The small molecule below binds the protein below.
Small molecule (SMILES): Nc1ccn([C@H]2C[C@H](O[P](=O)(O)OC[C@H]3O[C@@H](n4cnc5c(=O)nc(N)[nH]c54)C[C@@H]3O)[C@@H](CO[P](=O)(O)O[C@H]3C[C@H](n4cnc5c(=O)nc(N)[nH]c54)O[C@@H]3CO[P](=O)(O)O[C@H]3C[C@H](n4ccc(N)nc4=O)O[C@@H]3COP(=O)=O)O2)c(=O)n1

Binding-site contacts:
Ligand atom P contacts residue PRO23 of chain 2.A at 4.2 Å.
Ligand atom P contacts residue SQ01 of chain 2.K at 1.5 Å.
Ligand atom N1 contacts residue SQ01 of chain 2.K at 3.9 Å.
Ligand atom O2 contacts residue SQ01 of chain 2.K at 4.4 Å.
Ligand atom OP2 contacts residue TYR22 of chain 2.A at 4.5 Å.
Ligand atom O4' contacts residue SQ01 of chain 2.K at 3.7 Å.
Ligand atom C6 contacts residue SQ01 of chain 2.K at 3.8 Å.
Ligand atom O5' contacts residue SQ01 of chain 2.K at 2.3 Å (h-bond).
Ligand atom OP2 contacts residue SER21 of chain 2.A at 4.0 Å.
Ligand atom OP2 contacts residue SQ01 of chain 2.K at 2.2 Å (h-bond).
Ligand atom C4' contacts residue SQ01 of chain 2.K at 4.4 Å.
Ligand atom OP1 contacts residue PRO23 of chain 2.A at 3.9 Å.
Ligand atom N4 contacts residue SQ01 of chain 2.K at 4.1 Å.
Ligand atom N3 contacts residue SQ01 of chain 2.K at 3.6 Å.
Ligand atom C5' contacts residue SQ01 of chain 2.K at 3.2 Å.
Ligand atom OP1 contacts residue SQ01 of chain 2.K at 2.7 Å (h-bond).
Ligand atom C4 contacts residue SQ01 of chain 2.K at 3.6 Å.
Ligand atom C2 contacts residue SQ01 of chain 2.K at 3.9 Å.
Ligand atom C5 contacts residue SQ01 of chain 2.K at 3.7 Å.

Sequence of chain 2.A:
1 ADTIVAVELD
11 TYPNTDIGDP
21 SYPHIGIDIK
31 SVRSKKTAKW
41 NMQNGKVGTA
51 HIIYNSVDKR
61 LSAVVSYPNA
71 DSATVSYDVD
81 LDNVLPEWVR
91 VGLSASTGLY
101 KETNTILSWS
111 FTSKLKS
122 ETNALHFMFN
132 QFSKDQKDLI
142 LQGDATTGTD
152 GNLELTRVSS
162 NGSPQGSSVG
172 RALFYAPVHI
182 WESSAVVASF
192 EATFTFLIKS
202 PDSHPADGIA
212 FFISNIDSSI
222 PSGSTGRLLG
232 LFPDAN